The protein below binds the small molecule below.
Small molecule (SMILES): CC(=O)N[C@@H]1[C@@H](O)[C@H](O)[C@@H](CO)O[C@H]1O

Binding-site contacts:
Ligand atom C2 contacts residue SER277 of chain 1.A at 4.1 Å.
Ligand atom C1 contacts residue SER277 of chain 1.A at 4.2 Å.
Ligand atom O7 contacts residue SER277 of chain 1.A at 3.6 Å.
Ligand atom C3 contacts residue ASN256 of chain 1.A at 3.9 Å.
Ligand atom C1 contacts residue ASN256 of chain 1.A at 1.4 Å.
Ligand atom C2 contacts residue ASN256 of chain 1.A at 2.5 Å.
Ligand atom C6 contacts residue TYR259 of chain 1.A at 4.2 Å (hydrophobic).
Ligand atom O7 contacts residue ASN256 of chain 1.A at 4.0 Å.
Ligand atom C7 contacts residue SER277 of chain 1.A at 4.5 Å.
Ligand atom O5 contacts residue ASN256 of chain 1.A at 2.4 Å (h-bond).
Ligand atom C5 contacts residue ASN256 of chain 1.A at 3.6 Å.
Ligand atom O5 contacts residue TYR259 of chain 1.A at 4.3 Å.
Ligand atom N2 contacts residue ASN256 of chain 1.A at 3.0 Å (h-bond).
Ligand atom C4 contacts residue ASN256 of chain 1.A at 4.2 Å.
Ligand atom O5 contacts residue SER277 of chain 1.A at 4.3 Å.
Ligand atom O6 contacts residue TYR259 of chain 1.A at 4.1 Å.
Ligand atom C7 contacts residue ASN256 of chain 1.A at 3.7 Å.

Sequence of chain 1.A:
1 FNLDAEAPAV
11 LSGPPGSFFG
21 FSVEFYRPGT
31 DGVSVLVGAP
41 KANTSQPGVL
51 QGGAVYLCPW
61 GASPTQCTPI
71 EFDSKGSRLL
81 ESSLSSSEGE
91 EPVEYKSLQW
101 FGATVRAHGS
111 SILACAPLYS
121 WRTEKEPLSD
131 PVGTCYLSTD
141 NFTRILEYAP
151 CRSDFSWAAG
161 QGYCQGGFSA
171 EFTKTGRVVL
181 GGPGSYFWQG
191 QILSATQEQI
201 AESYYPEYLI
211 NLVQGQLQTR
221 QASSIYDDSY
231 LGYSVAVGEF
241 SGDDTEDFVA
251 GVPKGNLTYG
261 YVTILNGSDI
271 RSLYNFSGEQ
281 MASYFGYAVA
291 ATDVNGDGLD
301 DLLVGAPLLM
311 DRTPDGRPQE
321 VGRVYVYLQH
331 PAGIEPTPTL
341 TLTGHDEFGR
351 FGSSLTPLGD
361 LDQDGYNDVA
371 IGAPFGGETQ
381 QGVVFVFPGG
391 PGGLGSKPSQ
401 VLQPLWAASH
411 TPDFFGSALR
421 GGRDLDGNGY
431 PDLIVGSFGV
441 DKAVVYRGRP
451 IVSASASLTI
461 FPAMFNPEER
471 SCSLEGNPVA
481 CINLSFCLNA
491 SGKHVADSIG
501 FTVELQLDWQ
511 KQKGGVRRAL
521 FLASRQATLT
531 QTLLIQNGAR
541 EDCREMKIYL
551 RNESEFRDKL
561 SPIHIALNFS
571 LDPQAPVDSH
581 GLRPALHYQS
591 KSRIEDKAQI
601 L